This small molecule binds to this protein.
Small molecule (SMILES): Nc1nn2nccc2c2ccccc12

Sequence of chain 2.A:
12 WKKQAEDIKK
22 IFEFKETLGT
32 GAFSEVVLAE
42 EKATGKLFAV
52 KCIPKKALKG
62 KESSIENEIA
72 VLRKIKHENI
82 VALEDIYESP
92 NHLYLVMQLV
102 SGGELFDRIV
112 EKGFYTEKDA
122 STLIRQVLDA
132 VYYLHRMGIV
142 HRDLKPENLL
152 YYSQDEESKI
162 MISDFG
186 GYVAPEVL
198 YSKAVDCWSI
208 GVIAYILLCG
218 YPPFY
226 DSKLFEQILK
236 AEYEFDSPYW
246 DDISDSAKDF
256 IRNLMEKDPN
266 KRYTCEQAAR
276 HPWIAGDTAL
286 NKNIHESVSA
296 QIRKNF

Binding-site contacts:
Ligand atom C8 contacts residue GLN99 of chain 2.A at 4.1 Å.
Ligand atom C9 contacts residue ALA50 of chain 2.A at 3.7 Å (hydrophobic).
Ligand atom C2 contacts residue VAL37 of chain 2.A at 4.2 Å (hydrophobic).
Ligand atom N3 contacts residue LEU100 of chain 2.A at 3.5 Å.
Ligand atom N1 contacts residue VAL101 of chain 2.A at 4.1 Å.
Ligand atom N1 contacts residue LEU100 of chain 2.A at 3.9 Å.
Ligand atom N3 contacts residue ALA50 of chain 2.A at 3.9 Å.
Ligand atom C7 contacts residue SER164 of chain 2.A at 3.4 Å.
Ligand atom N3 contacts residue GLN99 of chain 2.A at 3.6 Å.
Ligand atom C6 contacts residue VAL37 of chain 2.A at 4.0 Å (hydrophobic).
Ligand atom N2 contacts residue LEU100 of chain 2.A at 4.1 Å.
Ligand atom C6 contacts residue ASP165 of chain 2.A at 4.0 Å.
Ligand atom N2 contacts residue LEU151 of chain 2.A at 3.8 Å.
Ligand atom N contacts residue LEU151 of chain 2.A at 4.1 Å.
Ligand atom N3 contacts residue VAL101 of chain 2.A at 3.2 Å (h-bond).
Ligand atom C9 contacts residue GLN99 of chain 2.A at 3.0 Å.
Ligand atom N2 contacts residue VAL101 of chain 2.A at 4.1 Å.
Ligand atom C5 contacts residue VAL37 of chain 2.A at 4.3 Å (hydrophobic).
Ligand atom C6 contacts residue SER164 of chain 2.A at 4.2 Å.
Ligand atom C contacts residue LEU29 of chain 2.A at 3.9 Å (hydrophobic).
Ligand atom C2 contacts residue LEU151 of chain 2.A at 3.9 Å (hydrophobic).
Ligand atom C5 contacts residue GLY30 of chain 2.A at 4.2 Å.
Ligand atom C9 contacts residue LEU100 of chain 2.A at 3.8 Å (hydrophobic).
Ligand atom C contacts residue LEU151 of chain 2.A at 3.5 Å (hydrophobic).
Ligand atom C9 contacts residue VAL82 of chain 2.A at 4.0 Å (hydrophobic).
Ligand atom C4 contacts residue LEU29 of chain 2.A at 3.6 Å (hydrophobic).
Ligand atom C7 contacts residue VAL37 of chain 2.A at 3.9 Å (hydrophobic).
Ligand atom N1 contacts residue LEU29 of chain 2.A at 4.1 Å.
Ligand atom C9 contacts residue VAL101 of chain 2.A at 3.8 Å (hydrophobic).
Ligand atom N contacts residue LEU29 of chain 2.A at 3.9 Å.
Ligand atom C5 contacts residue LEU29 of chain 2.A at 3.9 Å (hydrophobic).
Ligand atom C1 contacts residue LEU151 of chain 2.A at 4.0 Å (hydrophobic).
Ligand atom N1 contacts residue LEU151 of chain 2.A at 3.7 Å.
Ligand atom N2 contacts residue ALA50 of chain 2.A at 4.0 Å.
Ligand atom C8 contacts residue ALA50 of chain 2.A at 3.7 Å (hydrophobic).
Ligand atom C8 contacts residue VAL82 of chain 2.A at 4.1 Å (hydrophobic).
Ligand atom C3 contacts residue LEU151 of chain 2.A at 3.7 Å (hydrophobic).
Ligand atom C3 contacts residue LEU29 of chain 2.A at 4.1 Å (hydrophobic).
Ligand atom C8 contacts residue SER164 of chain 2.A at 4.0 Å.
Ligand atom C1 contacts residue ALA50 of chain 2.A at 3.9 Å (hydrophobic).